This protein binds this small molecule.
Small molecule (SMILES): Nc1ncnc2c1ncn2[C@@H]1O[C@H](CO)[C@@H](O[P](=O)(O)OC[C@H]2O[C@@H](n3ccc(=O)[nH]c3=O)[C@H](O)[C@@H]2O[P](=O)(O)OC[C@H]2O[C@@H](n3ccc(=O)[nH]c3=O)[C@H](O)[C@@H]2O[P](=O)(O)OC[C@H]2O[C@@H](n3ccc(=O)[nH]c3=O)[C@H](O)[C@@H]2O[P](=O)(O)OC[C@H]2O[C@@H](n3ccc(=O)[nH]c3=O)[C@H](O)[C@@H]2O[P](=O)(O)OC[C@H]2O[C@@H](n3ccc(=O)[nH]c3=O)[C@H](O)[C@@H]2O)[C@H]1O

Sequence of chain 29.B:
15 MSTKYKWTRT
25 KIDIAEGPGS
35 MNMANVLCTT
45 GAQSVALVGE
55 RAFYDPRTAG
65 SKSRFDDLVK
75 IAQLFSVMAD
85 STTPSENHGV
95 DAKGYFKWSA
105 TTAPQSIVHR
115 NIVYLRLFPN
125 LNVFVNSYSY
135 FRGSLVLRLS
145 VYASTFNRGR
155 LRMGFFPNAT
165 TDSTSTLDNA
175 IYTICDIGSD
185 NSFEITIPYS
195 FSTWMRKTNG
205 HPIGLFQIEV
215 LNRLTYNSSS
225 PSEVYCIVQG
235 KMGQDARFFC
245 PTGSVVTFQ

Binding-site contacts:
Ligand atom O2' contacts residue THR44 of chain 29.B at 3.9 Å.
Ligand atom C4' contacts residue TYR19 of chain 26.B at 3.8 Å (hydrophobic).
Ligand atom O2' contacts residue ARG55 of chain 29.B at 3.8 Å.
Ligand atom P contacts residue TYR19 of chain 26.B at 4.0 Å.
Ligand atom OP1 contacts residue TYR19 of chain 26.B at 3.6 Å (h-bond).
Ligand atom O2' contacts residue ARG55 of chain 29.B at 3.1 Å (salt-bridge).
Ligand atom O4' contacts residue ARG68 of chain 29.B at 3.0 Å (salt-bridge).
Ligand atom N3 contacts residue TRP21 of chain 27.B at 3.2 Å.
Ligand atom N1 contacts residue ALA56 of chain 29.B at 3.2 Å (h-bond).
Ligand atom N6 contacts residue TYR58 of chain 29.B at 3.5 Å (h-bond).
Ligand atom O2' contacts residue LEU41 of chain 29.B at 3.8 Å.
Ligand atom O3' contacts residue TYR19 of chain 26.B at 3.0 Å (h-bond).
Ligand atom OP2 contacts residue ARG202 of chain 29.A at 3.6 Å.
Ligand atom O2' contacts residue CYS203 of chain 29.A at 3.3 Å (h-bond).
Ligand atom C2' contacts residue THR17 of chain 27.B at 3.7 Å.
Ligand atom P contacts residue THR17 of chain 27.B at 3.9 Å.
Ligand atom O4 contacts residue TRP21 of chain 27.B at 3.4 Å.
Ligand atom OP2 contacts residue THR17 of chain 27.B at 3.5 Å.
Ligand atom O2 contacts residue TRP21 of chain 27.B at 2.9 Å.
Ligand atom C2' contacts residue ARG55 of chain 29.B at 3.4 Å.
Ligand atom C6 contacts residue TYR58 of chain 29.B at 3.8 Å (hydrophobic).
Ligand atom C2 contacts residue TYR58 of chain 29.B at 3.8 Å (hydrophobic).
Ligand atom O4' contacts residue ARG202 of chain 29.A at 3.9 Å.
Ligand atom N1 contacts residue TRP21 of chain 27.B at 3.8 Å.
Ligand atom N1 contacts residue ARG68 of chain 29.B at 3.9 Å.
Ligand atom OP2 contacts residue ARG55 of chain 29.B at 2.9 Å (salt-bridge).
Ligand atom O2' contacts residue THR17 of chain 27.B at 2.8 Å.
Ligand atom C2 contacts residue ALA56 of chain 29.B at 3.8 Å (hydrophobic).
Ligand atom C1' contacts residue TRP21 of chain 27.B at 3.9 Å (hydrophobic).
Ligand atom C1' contacts residue ARG68 of chain 29.B at 3.8 Å.
Ligand atom N3 contacts residue ARG55 of chain 29.B at 3.2 Å (salt-bridge).
Ligand atom O2 contacts residue TYR58 of chain 29.B at 3.6 Å.
Ligand atom C2 contacts residue ARG55 of chain 29.B at 3.1 Å.
Ligand atom OP1 contacts residue MET15 of chain 27.B at 3.1 Å.
Ligand atom C2 contacts residue TRP21 of chain 27.B at 3.2 Å (hydrophobic).
Ligand atom O2' contacts residue TYR19 of chain 26.B at 3.7 Å.
Ligand atom C5' contacts residue ARG202 of chain 29.A at 3.9 Å.
Ligand atom N1 contacts residue TYR58 of chain 29.B at 3.5 Å.
Ligand atom C4 contacts residue TRP21 of chain 27.B at 3.7 Å (hydrophobic).
Ligand atom OP1 contacts residue THR17 of chain 27.B at 3.7 Å.

Sequence of chain 27.B:
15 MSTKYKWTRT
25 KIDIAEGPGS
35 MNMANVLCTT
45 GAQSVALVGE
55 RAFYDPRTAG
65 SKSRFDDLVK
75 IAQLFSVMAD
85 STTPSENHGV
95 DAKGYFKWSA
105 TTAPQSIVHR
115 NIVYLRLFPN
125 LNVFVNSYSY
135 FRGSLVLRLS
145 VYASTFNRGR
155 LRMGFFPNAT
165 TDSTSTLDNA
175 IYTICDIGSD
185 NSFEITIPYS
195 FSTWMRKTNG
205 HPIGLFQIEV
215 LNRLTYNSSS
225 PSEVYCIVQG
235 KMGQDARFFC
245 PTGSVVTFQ

Sequence of chain 29.A:
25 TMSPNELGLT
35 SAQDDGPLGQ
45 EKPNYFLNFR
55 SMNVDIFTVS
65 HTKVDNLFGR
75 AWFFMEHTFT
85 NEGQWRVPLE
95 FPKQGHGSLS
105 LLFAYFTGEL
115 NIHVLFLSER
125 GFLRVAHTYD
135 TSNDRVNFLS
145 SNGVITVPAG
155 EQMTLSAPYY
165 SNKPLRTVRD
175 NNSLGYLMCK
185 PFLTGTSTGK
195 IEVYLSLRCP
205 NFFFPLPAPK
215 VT

Sequence of chain 26.B:
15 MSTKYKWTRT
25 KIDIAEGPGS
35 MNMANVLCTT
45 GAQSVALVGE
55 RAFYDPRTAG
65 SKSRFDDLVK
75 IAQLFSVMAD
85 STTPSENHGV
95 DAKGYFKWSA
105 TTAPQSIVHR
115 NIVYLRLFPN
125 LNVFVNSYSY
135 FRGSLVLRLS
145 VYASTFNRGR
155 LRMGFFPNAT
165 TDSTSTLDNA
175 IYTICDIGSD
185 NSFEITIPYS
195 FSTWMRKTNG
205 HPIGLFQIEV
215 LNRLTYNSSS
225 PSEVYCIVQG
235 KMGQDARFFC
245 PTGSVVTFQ